Sequence of chain 1.A:
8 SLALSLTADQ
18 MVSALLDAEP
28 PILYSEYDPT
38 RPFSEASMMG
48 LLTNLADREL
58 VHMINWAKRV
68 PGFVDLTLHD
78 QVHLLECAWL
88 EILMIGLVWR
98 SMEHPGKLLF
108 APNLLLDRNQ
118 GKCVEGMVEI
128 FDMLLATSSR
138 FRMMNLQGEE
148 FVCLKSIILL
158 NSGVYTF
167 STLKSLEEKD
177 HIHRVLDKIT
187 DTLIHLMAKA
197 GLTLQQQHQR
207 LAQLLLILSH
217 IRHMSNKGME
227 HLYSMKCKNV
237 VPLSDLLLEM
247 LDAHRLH

This protein binds this small molecule.
Small molecule (SMILES): C[C@]12CC[C@H](c3ccc(O)c(F)c3F)C[C@H]1CC[C@@H]2O

Binding-site contacts:
Ligand atom C16 contacts residue LEU49 of chain 1.A at 4.1 Å (hydrophobic).
Ligand atom C16 contacts residue PHE107 of chain 1.A at 4.0 Å (hydrophobic).
Ligand atom C09 contacts residue LEU49 of chain 1.A at 3.9 Å (hydrophobic).
Ligand atom C11 contacts residue ALA53 of chain 1.A at 4.0 Å (hydrophobic).
Ligand atom F01 contacts residue MET91 of chain 1.A at 3.5 Å.
Ligand atom C14 contacts residue PHE107 of chain 1.A at 4.0 Å (hydrophobic).
Ligand atom C04 contacts residue MET124 of chain 1.A at 4.1 Å (hydrophobic).
Ligand atom C16 contacts residue GLU56 of chain 1.A at 3.4 Å.
Ligand atom O01 contacts residue MET46 of chain 1.A at 3.7 Å.
Ligand atom O02 contacts residue LEU90 of chain 1.A at 4.0 Å.
Ligand atom C12 contacts residue PHE107 of chain 1.A at 3.8 Å (hydrophobic).
Ligand atom C07 contacts residue HIS227 of chain 1.A at 3.8 Å.
Ligand atom C14 contacts residue LEU90 of chain 1.A at 3.9 Å (hydrophobic).
Ligand atom F01 contacts residue LEU94 of chain 1.A at 4.0 Å.
Ligand atom C06 contacts residue GLY224 of chain 1.A at 3.7 Å.
Ligand atom F01 contacts residue LEU87 of chain 1.A at 4.2 Å.
Ligand atom C15 contacts residue GLU56 of chain 1.A at 3.3 Å.
Ligand atom C11 contacts residue PHE107 of chain 1.A at 4.0 Å (hydrophobic).
Ligand atom C15 contacts residue PHE107 of chain 1.A at 4.1 Å (hydrophobic).
Ligand atom F02 contacts residue MET91 of chain 1.A at 3.5 Å.
Ligand atom C04 contacts residue LEU49 of chain 1.A at 4.1 Å (hydrophobic).
Ligand atom C13 contacts residue LEU94 of chain 1.A at 4.2 Å (hydrophobic).
Ligand atom C05 contacts residue PHE107 of chain 1.A at 3.8 Å (hydrophobic).
Ligand atom C13 contacts residue PHE107 of chain 1.A at 3.9 Å (hydrophobic).
Ligand atom C15 contacts residue LEU90 of chain 1.A at 4.1 Å (hydrophobic).
Ligand atom C14 contacts residue LEU94 of chain 1.A at 3.9 Å (hydrophobic).
Ligand atom C05 contacts residue LEU49 of chain 1.A at 4.0 Å (hydrophobic).
Ligand atom O01 contacts residue HIS227 of chain 1.A at 2.9 Å (h-bond).
Ligand atom C06 contacts residue LEU87 of chain 1.A at 4.2 Å (hydrophobic).
Ligand atom C16 contacts residue ALA53 of chain 1.A at 4.0 Å (hydrophobic).
Ligand atom O02 contacts residue ARG97 of chain 1.A at 3.5 Å (salt-bridge).
Ligand atom F02 contacts residue LEU90 of chain 1.A at 2.8 Å.
Ligand atom C11 contacts residue LEU49 of chain 1.A at 3.8 Å (hydrophobic).
Ligand atom C07 contacts residue GLY224 of chain 1.A at 3.4 Å.
Ligand atom O01 contacts residue LEU228 of chain 1.A at 3.5 Å.
Ligand atom F02 contacts residue LEU94 of chain 1.A at 3.3 Å.
Ligand atom C07 contacts residue ILE127 of chain 1.A at 3.8 Å (hydrophobic).
Ligand atom C09 contacts residue MET46 of chain 1.A at 3.7 Å (hydrophobic).
Ligand atom C08 contacts residue HIS227 of chain 1.A at 3.3 Å.
Ligand atom O02 contacts residue GLU56 of chain 1.A at 2.5 Å (salt-bridge).